Binding-site contacts:
Ligand atom C7 contacts residue ASN269 of chain 1.A at 4.2 Å.
Ligand atom O7 contacts residue ASP265 of chain 1.A at 4.3 Å.
Ligand atom C3 contacts residue ASN81 of chain 1.A at 3.8 Å.
Ligand atom C5 contacts residue ASN81 of chain 1.A at 3.5 Å.
Ligand atom C1 contacts residue THR83 of chain 1.A at 3.3 Å.
Ligand atom O5 contacts residue THR83 of chain 1.A at 3.0 Å (h-bond).
Ligand atom C5 contacts residue THR83 of chain 1.A at 3.8 Å.
Ligand atom O6 contacts residue LEU87 of chain 1.A at 4.2 Å.
Ligand atom C2 contacts residue ASN81 of chain 1.A at 2.5 Å.
Ligand atom O6 contacts residue THR83 of chain 1.A at 3.6 Å (h-bond).
Ligand atom C7 contacts residue ASN81 of chain 1.A at 3.6 Å.
Ligand atom C6 contacts residue THR83 of chain 1.A at 4.1 Å.
Ligand atom O6 contacts residue ASN81 of chain 1.A at 4.2 Å.
Ligand atom O7 contacts residue ASN81 of chain 1.A at 3.6 Å.
Ligand atom C4 contacts residue ASN81 of chain 1.A at 4.2 Å.
Ligand atom C1 contacts residue ASN81 of chain 1.A at 1.4 Å.
Ligand atom C8 contacts residue ASN269 of chain 1.A at 3.6 Å.
Ligand atom C8 contacts residue GLU260 of chain 1.A at 4.0 Å.
Ligand atom N2 contacts residue ASN81 of chain 1.A at 3.0 Å (h-bond).
Ligand atom O5 contacts residue ASN81 of chain 1.A at 2.2 Å (h-bond).
Ligand atom O7 contacts residue ASN269 of chain 1.A at 3.7 Å.
Ligand atom O6 contacts residue VAL264 of chain 1.A at 4.2 Å.

A small-molecule ligand and the protein it binds are described below.
Small molecule (SMILES): CC(=O)N[C@H]1[C@H](O[C@H]2[C@H](O)[C@@H](NC(C)=O)CO[C@@H]2CO)O[C@H](CO)[C@@H](O)[C@@H]1O

Sequence of chain 1.A:
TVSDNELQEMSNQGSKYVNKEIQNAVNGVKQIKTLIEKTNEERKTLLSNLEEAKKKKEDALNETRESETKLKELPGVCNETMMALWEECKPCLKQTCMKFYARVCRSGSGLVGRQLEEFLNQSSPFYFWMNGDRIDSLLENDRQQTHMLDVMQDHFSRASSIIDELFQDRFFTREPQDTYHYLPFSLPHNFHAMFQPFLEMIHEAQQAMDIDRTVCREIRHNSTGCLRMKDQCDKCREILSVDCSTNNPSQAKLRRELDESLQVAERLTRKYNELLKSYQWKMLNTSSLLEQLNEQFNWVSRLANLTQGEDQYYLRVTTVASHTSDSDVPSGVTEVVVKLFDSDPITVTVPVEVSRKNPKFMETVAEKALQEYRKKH